A protein and the small-molecule ligand that binds it are described below.
Small molecule (SMILES): CC(=O)N[C@H]1[C@H](O[C@H]2[C@H](O)[C@@H](NC(C)=O)CO[C@@H]2CO)O[C@H](CO)[C@@H](O[C@@H]2O[C@H](CO)[C@@H](O)[C@H](O)[C@@H]2O)[C@@H]1O

Sequence of chain 1.A:
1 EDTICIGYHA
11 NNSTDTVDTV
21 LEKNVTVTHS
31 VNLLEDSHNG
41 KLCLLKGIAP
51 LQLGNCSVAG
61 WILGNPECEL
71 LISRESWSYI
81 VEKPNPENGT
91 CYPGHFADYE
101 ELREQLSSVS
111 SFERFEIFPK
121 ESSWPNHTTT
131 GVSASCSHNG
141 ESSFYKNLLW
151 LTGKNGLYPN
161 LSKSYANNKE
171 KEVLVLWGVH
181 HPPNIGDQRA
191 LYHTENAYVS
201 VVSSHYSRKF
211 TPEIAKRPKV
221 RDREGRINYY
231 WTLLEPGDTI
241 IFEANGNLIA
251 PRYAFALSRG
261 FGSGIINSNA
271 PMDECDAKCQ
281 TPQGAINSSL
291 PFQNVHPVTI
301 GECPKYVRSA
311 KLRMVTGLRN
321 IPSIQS

Binding-site contacts:
Ligand atom C2 contacts residue ASN160 of chain 1.A at 2.4 Å.
Ligand atom O5 contacts residue TYR198 of chain 1.A at 4.2 Å.
Ligand atom O6 contacts residue ARG189 of chain 2.A at 3.4 Å (salt-bridge).
Ligand atom C6 contacts residue GLU195 of chain 2.A at 4.2 Å.
Ligand atom C1 contacts residue ASN160 of chain 1.A at 1.4 Å.
Ligand atom C6 contacts residue ARG189 of chain 2.A at 3.4 Å.
Ligand atom C6 contacts residue TYR198 of chain 1.A at 4.2 Å (hydrophobic).
Ligand atom C7 contacts residue ASN160 of chain 1.A at 3.7 Å.
Ligand atom C1 contacts residue ILE185 of chain 2.A at 4.3 Å (hydrophobic).
Ligand atom N2 contacts residue ASN160 of chain 1.A at 2.9 Å (h-bond).
Ligand atom O5 contacts residue GLU195 of chain 2.A at 4.4 Å.
Ligand atom O5 contacts residue ASN160 of chain 1.A at 2.3 Å (h-bond).
Ligand atom O6 contacts residue TYR198 of chain 1.A at 3.0 Å (h-bond).
Ligand atom O7 contacts residue ASN160 of chain 1.A at 4.1 Å.
Ligand atom C5 contacts residue ASN160 of chain 1.A at 3.6 Å.
Ligand atom C4 contacts residue ASN160 of chain 1.A at 4.2 Å.
Ligand atom C3 contacts residue ASN160 of chain 1.A at 3.8 Å.
Ligand atom O3 contacts residue GLU195 of chain 2.A at 4.2 Å.

Sequence of chain 2.A:
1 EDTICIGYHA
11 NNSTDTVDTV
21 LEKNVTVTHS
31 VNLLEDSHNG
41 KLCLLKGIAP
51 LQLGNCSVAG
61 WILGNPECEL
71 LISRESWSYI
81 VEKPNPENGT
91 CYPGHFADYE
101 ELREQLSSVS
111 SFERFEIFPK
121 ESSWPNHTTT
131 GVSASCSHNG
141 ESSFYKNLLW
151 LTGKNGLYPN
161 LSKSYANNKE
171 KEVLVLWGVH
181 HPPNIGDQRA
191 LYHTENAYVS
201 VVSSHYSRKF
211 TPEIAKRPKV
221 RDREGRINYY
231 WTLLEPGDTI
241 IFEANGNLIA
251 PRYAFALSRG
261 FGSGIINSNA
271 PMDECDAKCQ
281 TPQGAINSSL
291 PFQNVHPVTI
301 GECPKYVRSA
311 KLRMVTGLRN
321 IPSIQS